Binding-site contacts:
Ligand atom O3' contacts residue VAL114 of chain 1.B at 3.5 Å.
Ligand atom C3' contacts residue GLU109 of chain 1.B at 3.5 Å.
Ligand atom C5' contacts residue SER160 of chain 1.B at 3.5 Å.
Ligand atom N contacts residue ASP89 of chain 1.B at 2.6 Å (salt-bridge).
Ligand atom CA contacts residue TYR64 of chain 1.B at 3.5 Å (hydrophobic).
Ligand atom CG contacts residue ASP158 of chain 1.B at 3.2 Å.
Ligand atom N7 contacts residue PRO165 of chain 1.B at 3.2 Å.
Ligand atom C2 contacts residue CYS108 of chain 1.B at 3.5 Å (hydrophobic).
Ligand atom C4 contacts residue ILE110 of chain 1.B at 3.6 Å (hydrophobic).
Ligand atom O4' contacts residue GLY86 of chain 1.B at 3.5 Å.
Ligand atom CG contacts residue GLN55 of chain 1.B at 3.6 Å.
Ligand atom N contacts residue ASP158 of chain 1.B at 2.8 Å (salt-bridge).
Ligand atom SD contacts residue ASP89 of chain 1.B at 3.4 Å (salt-bridge).
Ligand atom CA contacts residue ASP158 of chain 1.B at 3.4 Å.
Ligand atom CE contacts residue ASP89 of chain 1.B at 2.9 Å.
Ligand atom N contacts residue HIS65 of chain 1.B at 2.8 Å (h-bond).
Ligand atom CA contacts residue GLN55 of chain 1.B at 3.5 Å.
Ligand atom C8 contacts residue SER160 of chain 1.B at 3.2 Å.
Ligand atom O4' contacts residue ASP158 of chain 1.B at 3.6 Å (salt-bridge).
Ligand atom C1' contacts residue GLU109 of chain 1.B at 3.4 Å.
Ligand atom N1 contacts residue ALA141 of chain 1.B at 3.0 Å (h-bond).
Ligand atom C4' contacts residue GLU109 of chain 1.B at 3.6 Å.
Ligand atom N7 contacts residue ALA166 of chain 1.B at 3.0 Å (h-bond).
Ligand atom CB contacts residue ASP89 of chain 1.B at 3.5 Å.
Ligand atom CA contacts residue TYR226 of chain 1.B at 3.6 Å (hydrophobic).
Ligand atom N6 contacts residue ASP140 of chain 1.B at 2.8 Å (salt-bridge).
Ligand atom N6 contacts residue THR168 of chain 1.B at 3.3 Å (h-bond).
Ligand atom O2' contacts residue GLU109 of chain 1.B at 2.6 Å (salt-bridge).
Ligand atom O3' contacts residue GLU109 of chain 1.B at 2.7 Å (salt-bridge).
Ligand atom O2' contacts residue GLN34 of chain 1.B at 2.8 Å (h-bond).
Ligand atom C4' contacts residue ASP158 of chain 1.B at 3.6 Å.
Ligand atom C5' contacts residue ASP158 of chain 1.B at 3.3 Å.
Ligand atom N3 contacts residue ILE110 of chain 1.B at 3.3 Å (h-bond).
Ligand atom N3 contacts residue GLY86 of chain 1.B at 3.5 Å.
Ligand atom CB contacts residue GLN55 of chain 1.B at 3.1 Å.
Ligand atom N6 contacts residue PRO165 of chain 1.B at 3.0 Å (h-bond).
Ligand atom C2 contacts residue ILE110 of chain 1.B at 3.4 Å (hydrophobic).
Ligand atom CA contacts residue HIS65 of chain 1.B at 3.5 Å.
Ligand atom O4' contacts residue SER160 of chain 1.B at 3.6 Å.
Ligand atom C2' contacts residue GLU109 of chain 1.B at 3.2 Å.

Sequence of chain 1.B:
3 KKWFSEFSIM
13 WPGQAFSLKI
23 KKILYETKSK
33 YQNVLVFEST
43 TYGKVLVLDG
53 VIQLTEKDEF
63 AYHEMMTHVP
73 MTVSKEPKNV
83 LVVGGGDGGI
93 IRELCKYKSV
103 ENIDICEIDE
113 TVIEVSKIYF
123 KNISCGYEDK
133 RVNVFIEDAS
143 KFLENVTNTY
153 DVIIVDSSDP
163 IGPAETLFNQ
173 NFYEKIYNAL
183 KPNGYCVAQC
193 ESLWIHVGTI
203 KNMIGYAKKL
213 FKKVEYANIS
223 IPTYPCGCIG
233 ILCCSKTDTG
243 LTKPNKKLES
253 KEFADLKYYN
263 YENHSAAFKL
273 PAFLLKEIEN

The protein below binds the small molecule below.
Small molecule (SMILES): C[S@@H](CCCN)C[C@H]1O[C@@H](n2cnc3c(N)ncnc32)[C@H](O)[C@@H]1O